Sequence of chain 1.A:
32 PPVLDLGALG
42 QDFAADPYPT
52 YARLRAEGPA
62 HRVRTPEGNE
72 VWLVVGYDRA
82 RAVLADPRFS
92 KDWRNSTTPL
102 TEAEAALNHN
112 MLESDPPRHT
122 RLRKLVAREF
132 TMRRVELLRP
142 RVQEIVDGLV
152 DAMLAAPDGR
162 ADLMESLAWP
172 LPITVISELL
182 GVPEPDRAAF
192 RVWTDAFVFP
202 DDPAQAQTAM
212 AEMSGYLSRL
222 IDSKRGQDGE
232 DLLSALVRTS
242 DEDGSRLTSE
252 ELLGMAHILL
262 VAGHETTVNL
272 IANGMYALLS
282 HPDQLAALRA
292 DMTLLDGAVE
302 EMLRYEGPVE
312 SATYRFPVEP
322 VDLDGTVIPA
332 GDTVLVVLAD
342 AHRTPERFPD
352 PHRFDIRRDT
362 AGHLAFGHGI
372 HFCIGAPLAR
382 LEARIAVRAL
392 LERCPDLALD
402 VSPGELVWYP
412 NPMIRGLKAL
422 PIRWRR

Binding-site contacts:
Ligand atom C4 contacts residue VAL199 of chain 1.A at 4.4 Å (hydrophobic).
Ligand atom C19 contacts residue LEU113 of chain 1.A at 3.8 Å (hydrophobic).
Ligand atom C15 contacts residue VAL310 of chain 1.A at 4.2 Å (hydrophobic).
Ligand atom C16 contacts residue VAL310 of chain 1.A at 3.4 Å (hydrophobic).
Ligand atom C6 contacts residue GLU114 of chain 1.A at 4.0 Å.
Ligand atom C21 contacts residue LEU113 of chain 1.A at 4.0 Å (hydrophobic).
Ligand atom C2 contacts residue VAL262 of chain 1.A at 4.4 Å (hydrophobic).
Ligand atom C20 contacts residue ALA263 of chain 1.A at 3.4 Å (hydrophobic).
Ligand atom C18 contacts residue THR267 of chain 1.A at 3.9 Å.
Ligand atom O3 contacts residue VAL199 of chain 1.A at 4.4 Å.
Ligand atom C15 contacts residue THR314 of chain 1.A at 3.8 Å.
Ligand atom C14 contacts residue MET414 of chain 1.A at 4.3 Å (hydrophobic).
Ligand atom C7 contacts residue GLU114 of chain 1.A at 3.1 Å.
Ligand atom C16 contacts residue THR267 of chain 1.A at 4.1 Å.
Ligand atom C17 contacts residue THR314 of chain 1.A at 4.2 Å.
Ligand atom C20 contacts residue LEU113 of chain 1.A at 4.2 Å (hydrophobic).
Ligand atom C15 contacts residue MET414 of chain 1.A at 4.4 Å (hydrophobic).
Ligand atom C8 contacts residue GLU114 of chain 1.A at 4.1 Å.
Ligand atom C19 contacts residue HEM1 of chain 1.C at 3.6 Å.
Ligand atom C3 contacts residue VAL199 of chain 1.A at 4.1 Å (hydrophobic).
Ligand atom C5 contacts residue MET414 of chain 1.A at 4.5 Å (hydrophobic).
Ligand atom C17 contacts residue VAL310 of chain 1.A at 4.4 Å (hydrophobic).
Ligand atom C13 contacts residue MET414 of chain 1.A at 3.9 Å (hydrophobic).
Ligand atom C13 contacts residue ILE415 of chain 1.A at 4.3 Å (hydrophobic).
Ligand atom C18 contacts residue HEM1 of chain 1.C at 3.5 Å.
Ligand atom C1 contacts residue VAL262 of chain 1.A at 4.0 Å (hydrophobic).
Ligand atom C1 contacts residue ALA263 of chain 1.A at 4.4 Å (hydrophobic).
Ligand atom C19 contacts residue ALA263 of chain 1.A at 4.0 Å (hydrophobic).
Ligand atom O3 contacts residue PHE198 of chain 1.A at 4.4 Å.
Ligand atom C17 contacts residue HEM1 of chain 1.C at 3.9 Å.
Ligand atom C20 contacts residue ILE259 of chain 1.A at 4.4 Å (hydrophobic).
Ligand atom C3 contacts residue VAL262 of chain 1.A at 4.4 Å (hydrophobic).
Ligand atom C14 contacts residue ILE415 of chain 1.A at 4.2 Å (hydrophobic).

This small molecule binds to this protein.
Small molecule (SMILES): C[C@@H]1C[C@H](N(C)C)[C@@H](O)[C@H](OC2CCCCCCCCCCCC2)O1